Binding-site contacts:
Ligand atom C3 contacts residue SER191 of chain 8.A at 3.4 Å.
Ligand atom O2 contacts residue SER191 of chain 8.A at 4.0 Å.
Ligand atom O3 contacts residue SER191 of chain 8.A at 3.1 Å (h-bond).
Ligand atom C5 contacts residue LYS190 of chain 8.A at 3.6 Å.
Ligand atom C1 contacts residue LYS190 of chain 8.A at 4.3 Å.
Ligand atom O7 contacts residue ASN106 of chain 8.A at 4.2 Å.
Ligand atom O4 contacts residue LYS190 of chain 8.A at 3.7 Å.
Ligand atom O7 contacts residue LYS105 of chain 8.A at 4.4 Å.
Ligand atom C1 contacts residue ASN106 of chain 8.A at 1.5 Å.
Ligand atom C2 contacts residue ASN188 of chain 8.A at 4.0 Å.
Ligand atom C1 contacts residue ASN188 of chain 8.A at 3.6 Å.
Ligand atom O3 contacts residue LYS190 of chain 8.A at 4.1 Å.
Ligand atom C6 contacts residue LYS190 of chain 8.A at 4.0 Å.
Ligand atom C6 contacts residue ASN188 of chain 8.A at 3.8 Å.
Ligand atom C3 contacts residue LYS190 of chain 8.A at 3.4 Å.
Ligand atom C2 contacts residue ASN106 of chain 8.A at 2.7 Å.
Ligand atom O5 contacts residue ASN188 of chain 8.A at 3.5 Å (h-bond).
Ligand atom O3 contacts residue LYS476 of chain 8.A at 3.9 Å.
Ligand atom O6 contacts residue ASN188 of chain 8.A at 3.2 Å (h-bond).
Ligand atom C4 contacts residue LYS190 of chain 8.A at 3.3 Å.
Ligand atom C5 contacts residue ASN106 of chain 8.A at 3.6 Å.
Ligand atom C4 contacts residue ASN106 of chain 8.A at 4.3 Å.
Ligand atom C8 contacts residue ASN106 of chain 8.A at 3.4 Å.
Ligand atom O2 contacts residue ASN188 of chain 8.A at 3.5 Å (h-bond).
Ligand atom C2 contacts residue SER191 of chain 8.A at 4.2 Å.
Ligand atom N2 contacts residue ASN106 of chain 8.A at 3.2 Å (h-bond).
Ligand atom C1 contacts residue ASN188 of chain 8.A at 3.6 Å.
Ligand atom C8 contacts residue LYS105 of chain 8.A at 4.4 Å.
Ligand atom C3 contacts residue ASN188 of chain 8.A at 4.4 Å.
Ligand atom C3 contacts residue ASN106 of chain 8.A at 4.0 Å.
Ligand atom C5 contacts residue ASN188 of chain 8.A at 3.7 Å.
Ligand atom O5 contacts residue ASN106 of chain 8.A at 2.3 Å (h-bond).
Ligand atom C5 contacts residue LYS190 of chain 8.A at 4.3 Å.
Ligand atom O3 contacts residue ARG219 of chain 8.A at 3.7 Å.
Ligand atom O6 contacts residue ASN106 of chain 8.A at 4.5 Å.
Ligand atom C7 contacts residue ASN106 of chain 8.A at 3.4 Å.

Sequence of chain 8.A:
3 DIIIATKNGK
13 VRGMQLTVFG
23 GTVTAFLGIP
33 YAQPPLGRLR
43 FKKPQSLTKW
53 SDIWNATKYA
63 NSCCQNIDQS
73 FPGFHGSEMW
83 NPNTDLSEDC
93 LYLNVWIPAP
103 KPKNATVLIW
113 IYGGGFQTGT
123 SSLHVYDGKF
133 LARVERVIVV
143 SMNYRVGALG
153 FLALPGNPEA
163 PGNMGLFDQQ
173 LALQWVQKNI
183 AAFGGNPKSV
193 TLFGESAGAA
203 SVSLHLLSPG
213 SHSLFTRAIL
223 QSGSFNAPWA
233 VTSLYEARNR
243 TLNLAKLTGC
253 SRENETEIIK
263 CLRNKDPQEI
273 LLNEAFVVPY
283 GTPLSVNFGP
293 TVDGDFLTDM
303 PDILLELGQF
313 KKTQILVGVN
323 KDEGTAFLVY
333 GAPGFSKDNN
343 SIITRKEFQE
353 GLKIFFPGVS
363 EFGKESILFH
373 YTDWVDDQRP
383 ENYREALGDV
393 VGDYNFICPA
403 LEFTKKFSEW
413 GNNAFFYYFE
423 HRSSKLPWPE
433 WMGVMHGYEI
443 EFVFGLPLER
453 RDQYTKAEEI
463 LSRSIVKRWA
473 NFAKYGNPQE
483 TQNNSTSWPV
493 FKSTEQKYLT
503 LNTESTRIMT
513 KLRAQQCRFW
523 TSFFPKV

The small molecule below binds the protein below.
Small molecule (SMILES): CC(=O)N[C@H]1CO[C@H](CO[C@H]2O[C@@H](C)[C@@H](O)[C@@H](O)[C@@H]2O)[C@@H](O)[C@@H]1O